Sequence of chain 1.J:
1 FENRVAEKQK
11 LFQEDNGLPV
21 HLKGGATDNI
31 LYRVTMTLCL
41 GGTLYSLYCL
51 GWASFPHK

A protein and the small-molecule ligand that binds it are described below.
Small molecule (SMILES): C[C@H](CCC(=O)O)[C@H]1CC[C@H]2[C@@H]3[C@H](O)C[C@@H]4C[C@H](O)CC[C@]4(C)[C@H]3C[C@H](O)[C@]12C

Sequence of chain 1.C:
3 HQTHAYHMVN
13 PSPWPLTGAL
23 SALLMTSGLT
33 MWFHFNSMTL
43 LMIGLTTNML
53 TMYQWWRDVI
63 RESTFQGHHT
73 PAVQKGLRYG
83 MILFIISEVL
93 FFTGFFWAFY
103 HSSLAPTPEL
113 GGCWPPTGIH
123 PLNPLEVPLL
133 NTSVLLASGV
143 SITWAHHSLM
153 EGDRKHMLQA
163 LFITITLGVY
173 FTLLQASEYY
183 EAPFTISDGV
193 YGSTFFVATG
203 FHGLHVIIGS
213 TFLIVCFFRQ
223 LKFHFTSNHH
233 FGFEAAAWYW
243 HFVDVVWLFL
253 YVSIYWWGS

Binding-site contacts:
Ligand atom C23 contacts residue LEU160 of chain 1.C at 4.0 Å (hydrophobic).
Ligand atom O25 contacts residue PHE1 of chain 1.J at 2.9 Å (h-bond).
Ligand atom C18 contacts residue LEU160 of chain 1.C at 4.2 Å (hydrophobic).
Ligand atom C6 contacts residue GLN161 of chain 1.C at 4.2 Å.
Ligand atom C7 contacts residue GLN161 of chain 1.C at 4.2 Å.
Ligand atom C10 contacts residue PHE164 of chain 1.C at 4.4 Å (hydrophobic).
Ligand atom C15 contacts residue LYS157 of chain 1.C at 4.4 Å.
Ligand atom O25 contacts residue ARG156 of chain 1.C at 2.9 Å (salt-bridge).
Ligand atom C15 contacts residue LEU160 of chain 1.C at 4.0 Å (hydrophobic).
Ligand atom C24 contacts residue ARG156 of chain 1.C at 3.0 Å.
Ligand atom C18 contacts residue LEU223 of chain 1.C at 3.6 Å (hydrophobic).
Ligand atom C5 contacts residue PHE164 of chain 1.C at 3.6 Å (hydrophobic).
Ligand atom C21 contacts residue PHE1 of chain 1.J at 4.0 Å (hydrophobic).
Ligand atom C6 contacts residue PHE164 of chain 1.C at 3.7 Å (hydrophobic).
Ligand atom O26 contacts residue ARG156 of chain 1.C at 2.7 Å (salt-bridge).
Ligand atom C24 contacts residue PHE1 of chain 1.J at 3.9 Å (hydrophobic).
Ligand atom C19 contacts residue PHE164 of chain 1.C at 3.5 Å (hydrophobic).
Ligand atom C19 contacts residue PHE219 of chain 1.C at 3.7 Å (hydrophobic).
Ligand atom C4 contacts residue PHE164 of chain 1.C at 4.2 Å (hydrophobic).
Ligand atom C6 contacts residue LEU160 of chain 1.C at 4.5 Å (hydrophobic).
Ligand atom C3 contacts residue PHE164 of chain 1.C at 4.5 Å (hydrophobic).
Ligand atom C16 contacts residue LEU160 of chain 1.C at 4.3 Å (hydrophobic).
Ligand atom C23 contacts residue ARG156 of chain 1.C at 3.6 Å.